Sequence of chain 1.E:
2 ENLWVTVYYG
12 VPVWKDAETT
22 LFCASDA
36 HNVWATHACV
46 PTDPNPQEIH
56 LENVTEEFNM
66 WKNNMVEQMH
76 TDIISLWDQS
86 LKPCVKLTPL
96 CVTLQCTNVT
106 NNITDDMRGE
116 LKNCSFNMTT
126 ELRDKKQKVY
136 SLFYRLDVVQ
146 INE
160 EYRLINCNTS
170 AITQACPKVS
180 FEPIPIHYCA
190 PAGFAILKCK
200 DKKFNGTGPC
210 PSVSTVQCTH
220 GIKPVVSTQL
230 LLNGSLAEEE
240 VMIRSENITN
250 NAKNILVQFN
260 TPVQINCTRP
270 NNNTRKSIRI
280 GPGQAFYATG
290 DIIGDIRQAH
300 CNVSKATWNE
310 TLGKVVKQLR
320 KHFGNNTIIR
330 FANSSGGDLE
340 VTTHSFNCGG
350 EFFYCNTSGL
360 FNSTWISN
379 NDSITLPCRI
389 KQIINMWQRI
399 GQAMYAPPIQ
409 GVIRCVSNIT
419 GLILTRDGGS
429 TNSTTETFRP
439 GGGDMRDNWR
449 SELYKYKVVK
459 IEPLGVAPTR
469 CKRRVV

Binding-site contacts:
Ligand atom N2 contacts residue ASN103 of chain 1.E at 3.2 Å (h-bond).
Ligand atom C4 contacts residue ASN103 of chain 1.E at 4.2 Å.
Ligand atom O7 contacts residue ASN103 of chain 1.E at 3.5 Å (h-bond).
Ligand atom C5 contacts residue ASN103 of chain 1.E at 3.5 Å.
Ligand atom O5 contacts residue ASN103 of chain 1.E at 2.2 Å (h-bond).
Ligand atom O6 contacts residue ASN103 of chain 1.E at 4.3 Å.
Ligand atom O6 contacts residue GLY114 of chain 1.E at 4.4 Å.
Ligand atom C1 contacts residue ASN103 of chain 1.E at 1.4 Å.
Ligand atom C7 contacts residue ASN103 of chain 1.E at 3.6 Å.
Ligand atom C6 contacts residue ASN103 of chain 1.E at 4.5 Å.
Ligand atom C2 contacts residue ASN103 of chain 1.E at 2.7 Å.
Ligand atom C3 contacts residue ASN103 of chain 1.E at 3.9 Å.

The small molecule below binds the protein below.
Small molecule (SMILES): CC(=O)N[C@@H]1[C@@H](O)[C@H](O)[C@@H](CO)O[C@H]1O